Sequence of chain 1.C:
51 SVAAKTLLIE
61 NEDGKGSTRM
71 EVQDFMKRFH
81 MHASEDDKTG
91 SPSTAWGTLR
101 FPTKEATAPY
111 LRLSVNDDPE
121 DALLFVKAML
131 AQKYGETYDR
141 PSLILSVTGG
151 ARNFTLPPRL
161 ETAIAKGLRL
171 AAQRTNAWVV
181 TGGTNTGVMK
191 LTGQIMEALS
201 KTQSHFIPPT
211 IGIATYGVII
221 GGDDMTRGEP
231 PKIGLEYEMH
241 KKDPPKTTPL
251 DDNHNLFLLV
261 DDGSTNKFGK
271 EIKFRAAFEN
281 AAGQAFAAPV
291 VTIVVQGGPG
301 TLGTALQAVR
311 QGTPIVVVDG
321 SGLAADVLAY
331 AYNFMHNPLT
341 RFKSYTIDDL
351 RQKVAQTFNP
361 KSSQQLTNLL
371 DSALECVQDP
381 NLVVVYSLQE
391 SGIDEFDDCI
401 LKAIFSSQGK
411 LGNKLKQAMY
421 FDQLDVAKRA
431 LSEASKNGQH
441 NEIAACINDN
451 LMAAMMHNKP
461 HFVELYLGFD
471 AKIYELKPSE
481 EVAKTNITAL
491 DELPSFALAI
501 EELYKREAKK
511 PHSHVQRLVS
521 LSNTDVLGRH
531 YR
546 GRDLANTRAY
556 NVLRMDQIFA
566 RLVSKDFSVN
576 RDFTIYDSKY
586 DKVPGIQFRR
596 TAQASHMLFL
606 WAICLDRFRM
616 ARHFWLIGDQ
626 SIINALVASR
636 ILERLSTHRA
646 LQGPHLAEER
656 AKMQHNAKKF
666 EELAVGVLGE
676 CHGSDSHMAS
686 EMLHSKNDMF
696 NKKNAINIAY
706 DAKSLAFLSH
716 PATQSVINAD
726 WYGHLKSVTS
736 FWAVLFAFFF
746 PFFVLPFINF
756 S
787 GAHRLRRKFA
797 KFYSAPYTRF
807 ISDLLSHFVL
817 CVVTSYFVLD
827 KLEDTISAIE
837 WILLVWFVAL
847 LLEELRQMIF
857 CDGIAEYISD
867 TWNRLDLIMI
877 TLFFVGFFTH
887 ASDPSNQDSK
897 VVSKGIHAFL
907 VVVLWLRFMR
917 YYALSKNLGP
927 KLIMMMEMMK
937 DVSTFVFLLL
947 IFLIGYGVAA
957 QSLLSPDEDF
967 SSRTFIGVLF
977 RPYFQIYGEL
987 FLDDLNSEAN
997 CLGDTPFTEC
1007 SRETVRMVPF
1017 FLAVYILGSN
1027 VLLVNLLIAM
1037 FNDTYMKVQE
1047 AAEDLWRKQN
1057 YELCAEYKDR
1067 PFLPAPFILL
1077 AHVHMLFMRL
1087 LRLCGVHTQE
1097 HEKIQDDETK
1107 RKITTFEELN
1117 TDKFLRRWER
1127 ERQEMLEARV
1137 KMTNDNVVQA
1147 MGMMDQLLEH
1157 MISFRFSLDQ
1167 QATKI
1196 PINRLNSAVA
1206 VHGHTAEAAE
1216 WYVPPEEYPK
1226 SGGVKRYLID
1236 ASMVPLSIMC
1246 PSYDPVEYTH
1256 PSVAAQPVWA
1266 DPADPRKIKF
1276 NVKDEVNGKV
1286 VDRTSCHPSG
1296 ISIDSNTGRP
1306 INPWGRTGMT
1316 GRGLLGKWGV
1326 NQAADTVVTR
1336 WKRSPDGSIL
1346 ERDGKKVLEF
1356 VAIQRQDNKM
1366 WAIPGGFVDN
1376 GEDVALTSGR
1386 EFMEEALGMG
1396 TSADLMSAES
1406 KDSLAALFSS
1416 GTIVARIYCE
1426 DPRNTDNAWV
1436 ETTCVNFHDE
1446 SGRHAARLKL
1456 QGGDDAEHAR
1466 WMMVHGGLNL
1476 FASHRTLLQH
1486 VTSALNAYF

This protein binds this small molecule.
Small molecule (SMILES): Nc1ncnc2c1ncn2[C@@H]1O[C@H](CO[P](=O)(O)O[P](=O)(O)OC[C@H]2O[C@@H](O)[C@H](O)[C@@H]2O)[C@@H](O)[C@H]1O

Binding-site contacts:
Ligand atom O3A contacts residue ALA151 of chain 1.C at 3.4 Å (h-bond).
Ligand atom O2B contacts residue PRO299 of chain 1.C at 3.7 Å.
Ligand atom N7 contacts residue PHE268 of chain 1.C at 3.5 Å.
Ligand atom O2D contacts residue THR304 of chain 1.C at 3.5 Å (h-bond).
Ligand atom O2A contacts residue GLY298 of chain 1.C at 3.4 Å.
Ligand atom C2D contacts residue THR304 of chain 1.C at 3.7 Å.
Ligand atom O1D contacts residue THR148 of chain 1.C at 2.7 Å (h-bond).
Ligand atom N6 contacts residue MET189 of chain 1.C at 3.4 Å.
Ligand atom O1A contacts residue ARG152 of chain 1.C at 3.1 Å (salt-bridge).
Ligand atom O1D contacts residue GLY149 of chain 1.C at 3.5 Å (h-bond).
Ligand atom O4' contacts residue ARG152 of chain 1.C at 3.6 Å.
Ligand atom C5 contacts residue ALA151 of chain 1.C at 3.6 Å (hydrophobic).
Ligand atom N1 contacts residue ALA151 of chain 1.C at 3.6 Å.
Ligand atom C2D contacts residue THR148 of chain 1.C at 3.7 Å.
Ligand atom O2B contacts residue GLY300 of chain 1.C at 3.2 Å (h-bond).
Ligand atom O2D contacts residue GLU271 of chain 1.C at 3.6 Å.
Ligand atom N3 contacts residue PHE268 of chain 1.C at 3.7 Å.
Ligand atom O1A contacts residue ASN153 of chain 1.C at 3.2 Å (h-bond).
Ligand atom C5 contacts residue PHE268 of chain 1.C at 3.5 Å (hydrophobic).
Ligand atom C1D contacts residue THR148 of chain 1.C at 3.7 Å.
Ligand atom C4D contacts residue GLY149 of chain 1.C at 3.6 Å.
Ligand atom O4D contacts residue GLY149 of chain 1.C at 3.0 Å (h-bond).
Ligand atom C6 contacts residue ALA151 of chain 1.C at 3.6 Å (hydrophobic).
Ligand atom C5' contacts residue ARG152 of chain 1.C at 3.6 Å.
Ligand atom O2' contacts residue PHE268 of chain 1.C at 3.5 Å.
Ligand atom O3A contacts residue GLY150 of chain 1.C at 3.7 Å.
Ligand atom O1A contacts residue ALA151 of chain 1.C at 3.0 Å (h-bond).
Ligand atom O1A contacts residue GLY150 of chain 1.C at 3.3 Å.
Ligand atom C2 contacts residue ALA151 of chain 1.C at 3.5 Å (hydrophobic).
Ligand atom O2B contacts residue GLY298 of chain 1.C at 3.0 Å (h-bond).
Ligand atom C5D contacts residue GLY149 of chain 1.C at 3.1 Å.
Ligand atom C8 contacts residue PHE268 of chain 1.C at 3.6 Å (hydrophobic).
Ligand atom N3 contacts residue ALA151 of chain 1.C at 3.5 Å.
Ligand atom O4D contacts residue MET189 of chain 1.C at 3.2 Å.
Ligand atom O1D contacts residue ARG275 of chain 1.C at 3.2 Å (salt-bridge).
Ligand atom C4 contacts residue ALA151 of chain 1.C at 3.5 Å (hydrophobic).
Ligand atom O2B contacts residue THR301 of chain 1.C at 3.1 Å (h-bond).
Ligand atom N1 contacts residue THR184 of chain 1.C at 3.2 Å (h-bond).
Ligand atom C4 contacts residue PHE268 of chain 1.C at 3.5 Å (hydrophobic).
Ligand atom C1D contacts residue MET189 of chain 1.C at 3.6 Å (hydrophobic).